A small-molecule ligand and the protein it binds are described below.
Small molecule (SMILES): CNC(=O)[C@H](Cc1ccccc1)NC(=O)[C@H](CC(C)C)[C@H](CSc1cccs1)C(=O)NO

Binding-site contacts:
Ligand atom O4 contacts residue ILE173 of chain 1.A at 3.0 Å (h-bond).
Ligand atom C16 contacts residue THR104 of chain 1.A at 3.6 Å.
Ligand atom C12 contacts residue HIS139 of chain 1.A at 3.8 Å.
Ligand atom N2 contacts residue GLY171 of chain 1.A at 3.3 Å (h-bond).
Ligand atom C23 contacts residue THR104 of chain 1.A at 3.2 Å.
Ligand atom C5 contacts residue THR105 of chain 1.A at 2.8 Å.
Ligand atom C6 contacts residue THR105 of chain 1.A at 2.7 Å.
Ligand atom C17 contacts residue SER172 of chain 1.A at 3.9 Å.
Ligand atom C11 contacts residue HIS139 of chain 1.A at 3.8 Å.
Ligand atom O3 contacts residue THR105 of chain 1.A at 3.4 Å.
Ligand atom C1 contacts residue GLY107 of chain 1.A at 3.4 Å.
Ligand atom O3 contacts residue VAL106 of chain 1.A at 2.9 Å (h-bond).
Ligand atom O3 contacts residue THR104 of chain 1.A at 3.8 Å.
Ligand atom C11 contacts residue ALA170 of chain 1.A at 3.5 Å (hydrophobic).
Ligand atom O2 contacts residue ZN1 of chain 1.G at 2.1 Å.
Ligand atom C15 contacts residue THR104 of chain 1.A at 3.6 Å.
Ligand atom O1 contacts residue ZN1 of chain 1.G at 2.2 Å.
Ligand atom C2 contacts residue GLY107 of chain 1.A at 3.7 Å.
Ligand atom C4 contacts residue THR105 of chain 1.A at 3.8 Å.
Ligand atom O2 contacts residue HIS143 of chain 1.A at 2.9 Å (h-bond).
Ligand atom N1 contacts residue GLY107 of chain 1.A at 3.0 Å (h-bond).
Ligand atom O2 contacts residue HIS139 of chain 1.A at 3.0 Å (h-bond).
Ligand atom N1 contacts residue ZN1 of chain 1.G at 2.9 Å.
Ligand atom O2 contacts residue GLU140 of chain 1.A at 2.3 Å (salt-bridge).
Ligand atom N1 contacts residue GLU140 of chain 1.A at 3.0 Å (salt-bridge).
Ligand atom O4 contacts residue SER172 of chain 1.A at 3.3 Å (h-bond).
Ligand atom C11 contacts residue GLY171 of chain 1.A at 3.7 Å.
Ligand atom C17 contacts residue THR104 of chain 1.A at 3.6 Å.
Ligand atom N1 contacts residue HIS139 of chain 1.A at 3.8 Å.
Ligand atom C7 contacts residue THR105 of chain 1.A at 3.7 Å.
Ligand atom C19 contacts residue GLY171 of chain 1.A at 3.1 Å.
Ligand atom O1 contacts residue HIS139 of chain 1.A at 3.6 Å.
Ligand atom C14 contacts residue THR104 of chain 1.A at 3.4 Å.
Ligand atom C11 contacts residue SER172 of chain 1.A at 3.8 Å.
Ligand atom O3 contacts residue GLY107 of chain 1.A at 3.8 Å.
Ligand atom O1 contacts residue HIS149 of chain 1.A at 2.8 Å (h-bond).
Ligand atom S2 contacts residue PHE108 of chain 1.A at 3.5 Å.
Ligand atom C18 contacts residue THR104 of chain 1.A at 3.8 Å.
Ligand atom C2 contacts residue ZN1 of chain 1.G at 2.8 Å.
Ligand atom N3 contacts residue THR104 of chain 1.A at 2.7 Å (h-bond).

Sequence of chain 1.A:
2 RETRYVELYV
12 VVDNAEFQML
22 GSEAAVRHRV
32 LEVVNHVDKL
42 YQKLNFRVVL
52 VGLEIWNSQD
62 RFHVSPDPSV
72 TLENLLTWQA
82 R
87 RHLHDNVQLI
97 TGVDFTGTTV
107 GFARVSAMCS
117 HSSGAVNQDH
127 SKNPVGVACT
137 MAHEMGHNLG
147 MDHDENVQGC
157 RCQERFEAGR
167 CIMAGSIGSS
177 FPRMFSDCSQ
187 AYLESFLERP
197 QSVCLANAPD